A protein and the small-molecule ligand that binds it are described below.
Small molecule (SMILES): Nc1ncnc2c1ncn2[C@@H]1O[C@H](CO[P](=O)(O)C[P](=O)(O)OP(=O)(O)O)[C@@H](O)[C@H]1O

Sequence of chain 1.C:
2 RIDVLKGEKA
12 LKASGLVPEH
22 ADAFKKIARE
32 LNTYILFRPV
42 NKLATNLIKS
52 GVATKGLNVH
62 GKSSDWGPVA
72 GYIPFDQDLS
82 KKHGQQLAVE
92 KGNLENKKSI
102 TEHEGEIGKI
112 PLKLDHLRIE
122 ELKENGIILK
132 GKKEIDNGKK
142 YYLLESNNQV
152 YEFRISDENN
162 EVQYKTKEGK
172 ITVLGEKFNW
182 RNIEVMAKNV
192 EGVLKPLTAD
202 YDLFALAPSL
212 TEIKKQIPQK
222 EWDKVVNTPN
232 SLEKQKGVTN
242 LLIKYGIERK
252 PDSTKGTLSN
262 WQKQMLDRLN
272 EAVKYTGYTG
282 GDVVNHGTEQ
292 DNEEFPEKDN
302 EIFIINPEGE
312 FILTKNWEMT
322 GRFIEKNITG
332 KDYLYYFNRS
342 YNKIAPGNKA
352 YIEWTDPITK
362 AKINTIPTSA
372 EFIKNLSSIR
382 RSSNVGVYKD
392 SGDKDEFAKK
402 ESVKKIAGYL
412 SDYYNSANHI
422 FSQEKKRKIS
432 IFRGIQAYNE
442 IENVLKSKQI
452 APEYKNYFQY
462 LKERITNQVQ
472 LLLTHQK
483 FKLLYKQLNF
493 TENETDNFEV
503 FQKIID

Binding-site contacts:
Ligand atom O1A contacts residue YB1 of chain 1.K at 3.5 Å.
Ligand atom C1' contacts residue HIS61 of chain 1.C at 3.5 Å.
Ligand atom C6 contacts residue PHE296 of chain 1.C at 3.9 Å (hydrophobic).
Ligand atom O2B contacts residue YB1 of chain 1.K at 3.6 Å.
Ligand atom O1G contacts residue SER64 of chain 1.C at 2.9 Å (h-bond).
Ligand atom PG contacts residue LYS82 of chain 1.C at 3.6 Å.
Ligand atom O3G contacts residue SER64 of chain 1.C at 3.7 Å.
Ligand atom O1A contacts residue VAL60 of chain 1.C at 3.8 Å.
Ligand atom O5' contacts residue ASP203 of chain 1.C at 3.8 Å.
Ligand atom PA contacts residue LYS56 of chain 1.C at 3.7 Å.
Ligand atom C4 contacts residue PHE296 of chain 1.C at 3.9 Å (hydrophobic).
Ligand atom N3 contacts residue PHE296 of chain 1.C at 3.9 Å.
Ligand atom O1G contacts residue LYS82 of chain 1.C at 3.1 Å (salt-bridge).
Ligand atom N1 contacts residue PHE296 of chain 1.C at 3.5 Å.
Ligand atom O2G contacts residue SER64 of chain 1.C at 2.8 Å (h-bond).
Ligand atom N9 contacts residue HIS61 of chain 1.C at 3.6 Å.
Ligand atom N6 contacts residue LYS92 of chain 1.C at 3.0 Å (salt-bridge).
Ligand atom O2A contacts residue HIS61 of chain 1.C at 3.7 Å.
Ligand atom C5 contacts residue HIS61 of chain 1.C at 4.0 Å.
Ligand atom O4' contacts residue LEU58 of chain 1.C at 4.0 Å.
Ligand atom O3' contacts residue ASN293 of chain 1.C at 3.5 Å (h-bond).
Ligand atom O3B contacts residue LYS82 of chain 1.C at 4.0 Å.
Ligand atom O1B contacts residue ARG39 of chain 1.C at 3.2 Å (salt-bridge).
Ligand atom O1A contacts residue LYS56 of chain 1.C at 3.6 Å.
Ligand atom PG contacts residue SER64 of chain 1.C at 3.5 Å.
Ligand atom C3' contacts residue ASN293 of chain 1.C at 3.4 Å.
Ligand atom C2 contacts residue PHE296 of chain 1.C at 3.6 Å (hydrophobic).
Ligand atom C4 contacts residue HIS61 of chain 1.C at 3.4 Å.
Ligand atom C2 contacts residue HIS61 of chain 1.C at 3.7 Å.
Ligand atom O2G contacts residue LYS82 of chain 1.C at 3.3 Å (salt-bridge).
Ligand atom C5 contacts residue PHE296 of chain 1.C at 4.0 Å (hydrophobic).
Ligand atom O4' contacts residue HIS61 of chain 1.C at 3.3 Å (h-bond).
Ligand atom O5' contacts residue YB1 of chain 1.K at 3.8 Å.
Ligand atom C2' contacts residue ASN293 of chain 1.C at 3.3 Å.
Ligand atom C3A contacts residue LYS56 of chain 1.C at 2.9 Å.
Ligand atom O3G contacts residue LYS56 of chain 1.C at 2.9 Å.
Ligand atom O2G contacts residue LYS63 of chain 1.C at 3.3 Å.
Ligand atom N3 contacts residue HIS61 of chain 1.C at 3.2 Å.
Ligand atom O2A contacts residue LYS63 of chain 1.C at 3.5 Å (salt-bridge).
Ligand atom O2' contacts residue ASN293 of chain 1.C at 2.8 Å (h-bond).